Binding-site contacts:
Ligand atom C4 contacts residue ASP51 of chain 1.Q at 4.4 Å.
Ligand atom C10 contacts residue TRP45 of chain 1.Q at 4.0 Å (hydrophobic).
Ligand atom C11 contacts residue TYR50 of chain 1.Q at 3.8 Å (hydrophobic).
Ligand atom C4 contacts residue LYS264 of chain 1.Q at 3.7 Å.
Ligand atom C10 contacts residue LYS264 of chain 1.Q at 4.2 Å.
Ligand atom C1 contacts residue SER266 of chain 1.Q at 3.5 Å.
Ligand atom N5 contacts residue ASP51 of chain 1.Q at 2.9 Å (salt-bridge).
Ligand atom O4 contacts residue TRP45 of chain 1.Q at 3.3 Å.
Ligand atom C11 contacts residue TRP45 of chain 1.Q at 4.4 Å (hydrophobic).
Ligand atom C11 contacts residue ASP51 of chain 1.Q at 3.3 Å.
Ligand atom C11 contacts residue LYS264 of chain 1.Q at 4.1 Å.
Ligand atom O10 contacts residue TRP45 of chain 1.Q at 3.6 Å.
Ligand atom C6 contacts residue ASP51 of chain 1.Q at 4.0 Å.
Ligand atom C7 contacts residue ASP51 of chain 1.Q at 4.3 Å.
Ligand atom O1B contacts residue SER266 of chain 1.Q at 3.7 Å.
Ligand atom C5 contacts residue ASP51 of chain 1.Q at 3.9 Å.
Ligand atom C5 contacts residue LYS264 of chain 1.Q at 4.3 Å.
Ligand atom O4 contacts residue LYS264 of chain 1.Q at 3.2 Å (salt-bridge).
Ligand atom O1A contacts residue SER266 of chain 1.Q at 2.5 Å (h-bond).
Ligand atom C3 contacts residue ASP114 of chain 1.Q at 3.8 Å.
Ligand atom O1B contacts residue LYS268 of chain 1.Q at 3.5 Å.
Ligand atom C3 contacts residue LYS264 of chain 1.Q at 4.5 Å.
Ligand atom O8 contacts residue LYS268 of chain 1.Q at 3.8 Å.
Ligand atom O1A contacts residue ASP114 of chain 1.Q at 4.4 Å.
Ligand atom N5 contacts residue LYS264 of chain 1.Q at 3.6 Å.
Ligand atom C1 contacts residue LYS268 of chain 1.Q at 4.0 Å.
Ligand atom C10 contacts residue ASP51 of chain 1.Q at 3.5 Å.
Ligand atom O1A contacts residue LYS268 of chain 1.Q at 4.0 Å.

This protein binds this small molecule.
Small molecule (SMILES): CC(=O)N[C@H]1[C@H]([C@H](O)[C@H](O)CO)O[C@@](O[C@@H]2[C@@H](O)[C@H](O)O[C@H](CO)[C@@H]2O)(C(=O)O)C[C@@H]1O

Sequence of chain 1.Q:
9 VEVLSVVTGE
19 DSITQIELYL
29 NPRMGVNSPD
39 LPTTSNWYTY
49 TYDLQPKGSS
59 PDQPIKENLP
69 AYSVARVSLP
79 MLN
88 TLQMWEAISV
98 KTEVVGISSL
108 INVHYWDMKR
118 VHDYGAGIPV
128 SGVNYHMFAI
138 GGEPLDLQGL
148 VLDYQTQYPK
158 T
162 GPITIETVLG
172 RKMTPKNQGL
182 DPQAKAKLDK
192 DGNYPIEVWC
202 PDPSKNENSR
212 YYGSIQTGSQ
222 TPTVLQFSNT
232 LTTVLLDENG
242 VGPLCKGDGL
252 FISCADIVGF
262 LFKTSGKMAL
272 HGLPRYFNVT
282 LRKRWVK